Binding-site contacts:
Ligand atom O7 contacts residue PRO281 of chain 7.A at 3.5 Å.
Ligand atom C1 contacts residue ASN241 of chain 7.A at 1.4 Å.
Ligand atom C4 contacts residue PHE278 of chain 7.A at 3.2 Å (hydrophobic).
Ligand atom C3 contacts residue ASN245 of chain 7.A at 4.1 Å.
Ligand atom C6 contacts residue PRO281 of chain 7.A at 3.9 Å (hydrophobic).
Ligand atom C5 contacts residue ASN245 of chain 7.A at 3.9 Å.
Ligand atom C4 contacts residue ASN241 of chain 7.A at 4.3 Å.
Ligand atom C6 contacts residue TYR282 of chain 7.A at 3.7 Å (hydrophobic).
Ligand atom C3 contacts residue ASN241 of chain 7.A at 3.8 Å.
Ligand atom C5 contacts residue ASN245 of chain 7.A at 3.2 Å.
Ligand atom O4 contacts residue PHE278 of chain 7.A at 3.9 Å.
Ligand atom C6 contacts residue ASN245 of chain 7.A at 3.4 Å.
Ligand atom N2 contacts residue ASN241 of chain 7.A at 2.9 Å (h-bond).
Ligand atom O3 contacts residue PRO281 of chain 7.A at 4.3 Å.
Ligand atom O6 contacts residue ASN245 of chain 7.A at 3.1 Å (h-bond).
Ligand atom C6 contacts residue ASN245 of chain 7.A at 3.6 Å.
Ligand atom O3 contacts residue PRO281 of chain 7.A at 3.7 Å.
Ligand atom O3 contacts residue PHE278 of chain 7.A at 3.3 Å (h-bond).
Ligand atom C5 contacts residue ASN241 of chain 7.A at 3.7 Å.
Ligand atom O5 contacts residue ASN245 of chain 7.A at 3.0 Å (h-bond).
Ligand atom C5 contacts residue LYS248 of chain 7.A at 4.2 Å.
Ligand atom O5 contacts residue PRO281 of chain 7.A at 4.2 Å.
Ligand atom O5 contacts residue ASN245 of chain 7.A at 3.9 Å.
Ligand atom C4 contacts residue ASN245 of chain 7.A at 3.9 Å.
Ligand atom C4 contacts residue LEU249 of chain 7.A at 4.3 Å (hydrophobic).
Ligand atom O5 contacts residue LYS248 of chain 7.A at 3.3 Å (salt-bridge).
Ligand atom C3 contacts residue PHE278 of chain 7.A at 3.5 Å (hydrophobic).
Ligand atom C6 contacts residue LYS248 of chain 7.A at 3.4 Å.
Ligand atom O6 contacts residue TYR282 of chain 7.A at 2.8 Å (h-bond).
Ligand atom C1 contacts residue ASN245 of chain 7.A at 4.0 Å.
Ligand atom C1 contacts residue ASN245 of chain 7.A at 4.0 Å.
Ligand atom O4 contacts residue LEU249 of chain 7.A at 4.0 Å.
Ligand atom C2 contacts residue ASN241 of chain 7.A at 2.5 Å.
Ligand atom O5 contacts residue ASN241 of chain 7.A at 2.4 Å (h-bond).
Ligand atom C7 contacts residue ASN241 of chain 7.A at 3.8 Å.
Ligand atom C1 contacts residue LYS248 of chain 7.A at 4.2 Å.
Ligand atom C6 contacts residue LEU249 of chain 7.A at 3.6 Å (hydrophobic).
Ligand atom O2 contacts residue PRO281 of chain 7.A at 4.2 Å.
Ligand atom C2 contacts residue PRO281 of chain 7.A at 4.3 Å (hydrophobic).
Ligand atom C5 contacts residue PRO281 of chain 7.A at 4.2 Å (hydrophobic).

This small molecule binds to this protein.
Small molecule (SMILES): CC(=O)N[C@H]1[C@H](O[C@H]2[C@H](O)[C@@H](NC(C)=O)CO[C@@H]2CO[C@@H]2O[C@@H](C)[C@@H](O)[C@@H](O)[C@@H]2O)O[C@H](CO)[C@@H](O)[C@@H]1O

Sequence of chain 7.A:
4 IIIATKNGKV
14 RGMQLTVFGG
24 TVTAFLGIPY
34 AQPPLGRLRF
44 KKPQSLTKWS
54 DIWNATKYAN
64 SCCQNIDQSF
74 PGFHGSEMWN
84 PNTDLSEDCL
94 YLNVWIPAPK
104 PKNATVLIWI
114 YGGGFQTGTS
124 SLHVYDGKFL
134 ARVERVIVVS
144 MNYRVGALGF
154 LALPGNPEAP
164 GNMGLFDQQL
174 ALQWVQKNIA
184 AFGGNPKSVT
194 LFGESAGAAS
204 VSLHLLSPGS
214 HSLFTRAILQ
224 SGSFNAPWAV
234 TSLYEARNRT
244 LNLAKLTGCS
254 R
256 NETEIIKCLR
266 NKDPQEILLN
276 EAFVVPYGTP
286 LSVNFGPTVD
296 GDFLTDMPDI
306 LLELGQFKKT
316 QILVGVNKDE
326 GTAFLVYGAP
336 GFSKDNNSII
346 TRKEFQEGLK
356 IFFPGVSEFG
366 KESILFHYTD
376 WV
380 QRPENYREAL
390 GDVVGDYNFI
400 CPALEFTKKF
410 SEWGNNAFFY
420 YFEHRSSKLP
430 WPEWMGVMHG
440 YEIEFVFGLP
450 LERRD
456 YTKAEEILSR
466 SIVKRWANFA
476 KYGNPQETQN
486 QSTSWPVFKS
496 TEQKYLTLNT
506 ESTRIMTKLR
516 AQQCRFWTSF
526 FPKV